Sequence of chain 1.A:
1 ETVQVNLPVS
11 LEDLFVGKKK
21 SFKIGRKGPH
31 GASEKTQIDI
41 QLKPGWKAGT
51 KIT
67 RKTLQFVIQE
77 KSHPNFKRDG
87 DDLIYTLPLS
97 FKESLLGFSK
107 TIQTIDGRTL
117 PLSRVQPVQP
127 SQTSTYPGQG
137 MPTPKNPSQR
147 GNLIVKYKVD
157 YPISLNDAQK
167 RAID

Binding-site contacts:
Ligand atom C contacts residue PHE22 of chain 1.A at 3.4 Å (hydrophobic).
Ligand atom CG contacts residue LYS23 of chain 1.A at 3.9 Å.
Ligand atom CB contacts residue PHE22 of chain 1.A at 4.1 Å (hydrophobic).
Ligand atom N contacts residue SER21 of chain 1.A at 3.6 Å.
Ligand atom CB contacts residue PHE22 of chain 1.A at 3.7 Å (hydrophobic).
Ligand atom CG contacts residue SER21 of chain 1.A at 3.5 Å.
Ligand atom N contacts residue PHE22 of chain 1.A at 3.6 Å.
Ligand atom O contacts residue PHE22 of chain 1.A at 2.6 Å.
Ligand atom CG2 contacts residue GLY25 of chain 1.A at 2.6 Å.
Ligand atom O contacts residue PHE22 of chain 1.A at 4.0 Å.
Ligand atom O contacts residue SER21 of chain 1.A at 4.1 Å.
Ligand atom O contacts residue LYS23 of chain 1.A at 4.1 Å.
Ligand atom OE1 contacts residue LYS35 of chain 1.A at 3.6 Å.
Ligand atom OD1 contacts residue SER21 of chain 1.A at 3.9 Å.
Ligand atom C contacts residue PHE22 of chain 1.A at 3.5 Å (hydrophobic).
Ligand atom OE2 contacts residue LYS23 of chain 1.A at 4.1 Å.
Ligand atom OXT contacts residue LYS20 of chain 1.A at 4.2 Å.
Ligand atom OD2 contacts residue SER21 of chain 1.A at 4.2 Å.
Ligand atom CB contacts residue GLY25 of chain 1.A at 4.3 Å.
Ligand atom C contacts residue GLY25 of chain 1.A at 4.2 Å.
Ligand atom OE2 contacts residue LYS35 of chain 1.A at 3.7 Å.
Ligand atom OXT contacts residue SER21 of chain 1.A at 2.6 Å (h-bond).
Ligand atom CA contacts residue SER21 of chain 1.A at 3.2 Å.
Ligand atom CG1 contacts residue LYS20 of chain 1.A at 3.0 Å.
Ligand atom O contacts residue LYS23 of chain 1.A at 3.0 Å (salt-bridge).
Ligand atom CD contacts residue LYS23 of chain 1.A at 3.5 Å.
Ligand atom CA contacts residue LYS23 of chain 1.A at 3.4 Å.
Ligand atom CA contacts residue PHE22 of chain 1.A at 3.4 Å (hydrophobic).
Ligand atom C contacts residue LYS23 of chain 1.A at 3.6 Å.
Ligand atom CB contacts residue LYS23 of chain 1.A at 2.8 Å.
Ligand atom CD contacts residue LYS35 of chain 1.A at 4.0 Å.
Ligand atom N contacts residue PHE22 of chain 1.A at 3.8 Å.
Ligand atom O contacts residue ILE24 of chain 1.A at 3.5 Å.
Ligand atom N contacts residue LYS23 of chain 1.A at 3.2 Å (salt-bridge).
Ligand atom CB contacts residue GLY25 of chain 1.A at 4.0 Å.
Ligand atom O contacts residue GLY25 of chain 1.A at 3.2 Å (h-bond).
Ligand atom C contacts residue SER21 of chain 1.A at 3.1 Å.
Ligand atom CG1 contacts residue PHE22 of chain 1.A at 3.9 Å (hydrophobic).
Ligand atom OE1 contacts residue LYS23 of chain 1.A at 2.6 Å (salt-bridge).
Ligand atom CB contacts residue SER21 of chain 1.A at 2.7 Å.

A protein and the small-molecule ligand that binds it are described below.
Small molecule (SMILES): CC(C)[C@H](NC(=O)[C@H](CCC(=O)O)NC(=O)[C@H](CCC(=O)O)NC(=O)[C@@H](NC(=O)[C@@H](NC(=O)[C@@H]1CCCN1)[C@@H](C)O)C(C)C)C(=O)N[C@@H](CC(=O)O)C(=O)O